Binding-site contacts:
Ligand atom C7 contacts residue TRP208 of chain 1.A at 4.1 Å (hydrophobic).
Ligand atom O6 contacts residue GLU209 of chain 1.A at 4.0 Å.
Ligand atom O5 contacts residue TRP208 of chain 1.A at 3.7 Å.
Ligand atom O5 contacts residue ASP205 of chain 1.A at 3.4 Å (salt-bridge).
Ligand atom O6 contacts residue SER76 of chain 1.A at 3.8 Å.
Ligand atom O7 contacts residue GLN244 of chain 1.A at 4.3 Å.
Ligand atom C5 contacts residue ASN204 of chain 1.A at 3.6 Å.
Ligand atom C1 contacts residue TRP208 of chain 1.A at 3.8 Å (hydrophobic).
Ligand atom C5 contacts residue ASP205 of chain 1.A at 4.0 Å.
Ligand atom C1 contacts residue ASP205 of chain 1.A at 4.3 Å.
Ligand atom C6 contacts residue TRP208 of chain 1.A at 3.6 Å (hydrophobic).
Ligand atom C3 contacts residue ASN204 of chain 1.A at 3.8 Å.
Ligand atom C6 contacts residue SER76 of chain 1.A at 4.2 Å.
Ligand atom O6 contacts residue SER77 of chain 1.A at 3.4 Å.
Ligand atom C8 contacts residue GLN244 of chain 1.A at 3.8 Å.
Ligand atom C8 contacts residue LEU93 of chain 1.A at 3.7 Å (hydrophobic).
Ligand atom C6 contacts residue GLU209 of chain 1.A at 4.5 Å.
Ligand atom C7 contacts residue ASN204 of chain 1.A at 3.5 Å.
Ligand atom C6 contacts residue SER77 of chain 1.A at 4.4 Å.
Ligand atom C2 contacts residue ASN204 of chain 1.A at 2.5 Å.
Ligand atom O7 contacts residue ASN204 of chain 1.A at 3.6 Å.
Ligand atom C8 contacts residue ALA243 of chain 1.A at 4.3 Å (hydrophobic).
Ligand atom O6 contacts residue ASP205 of chain 1.A at 2.7 Å (salt-bridge).
Ligand atom C7 contacts residue LEU93 of chain 1.A at 4.0 Å (hydrophobic).
Ligand atom N2 contacts residue ASN204 of chain 1.A at 2.9 Å (h-bond).
Ligand atom C4 contacts residue ASN204 of chain 1.A at 4.2 Å.
Ligand atom O7 contacts residue TRP208 of chain 1.A at 3.4 Å.
Ligand atom C5 contacts residue TRP208 of chain 1.A at 3.6 Å (hydrophobic).
Ligand atom C8 contacts residue GLU214 of chain 1.A at 3.9 Å.
Ligand atom O5 contacts residue ASN204 of chain 1.A at 2.2 Å (h-bond).
Ligand atom C1 contacts residue ASN204 of chain 1.A at 1.4 Å.
Ligand atom C6 contacts residue ASP205 of chain 1.A at 3.7 Å.
Ligand atom O6 contacts residue LYS75 of chain 1.A at 4.5 Å.
Ligand atom C8 contacts residue TRP208 of chain 1.A at 4.1 Å (hydrophobic).
Ligand atom O7 contacts residue LEU93 of chain 1.A at 3.9 Å.

This small molecule binds to this protein.
Small molecule (SMILES): CC(=O)N[C@H]1[C@H](O[C@H]2[C@H](O)[C@@H](NC(C)=O)CO[C@@H]2CO)O[C@H](CO)[C@@H](O)[C@@H]1O

Sequence of chain 1.A:
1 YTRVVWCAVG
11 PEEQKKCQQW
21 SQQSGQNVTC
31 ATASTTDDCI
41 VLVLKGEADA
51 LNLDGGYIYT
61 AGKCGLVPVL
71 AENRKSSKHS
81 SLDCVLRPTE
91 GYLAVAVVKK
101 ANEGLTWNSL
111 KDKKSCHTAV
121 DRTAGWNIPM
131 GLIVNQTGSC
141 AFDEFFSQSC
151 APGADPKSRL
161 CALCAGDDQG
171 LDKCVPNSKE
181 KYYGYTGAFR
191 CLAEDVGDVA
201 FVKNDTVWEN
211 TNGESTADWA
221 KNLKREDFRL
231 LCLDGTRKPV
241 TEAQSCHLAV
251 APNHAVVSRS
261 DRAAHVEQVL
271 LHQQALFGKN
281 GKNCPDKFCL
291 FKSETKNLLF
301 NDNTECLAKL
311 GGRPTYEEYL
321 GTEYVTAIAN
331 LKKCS